This small molecule binds to this protein.
Small molecule (SMILES): CC(C)C[C@H](NC(=O)[C@H](C)NC(=O)[C@H](CCC(N)=O)NC(=O)[C@H](CC1=c2ccccc2=NC1)NC(=O)[C@H](CCCN=C(N)N)NC(=O)[C@@H](N)CO)C(=O)N[C@@H](Cc1ccccc1)C(=O)N[C@H](C=O)CC(=O)O

Binding-site contacts:
Ligand atom O contacts residue LYS70 of chain 1.A at 3.2 Å (salt-bridge).
Ligand atom CD1 contacts residue MET84 of chain 1.A at 3.3 Å (hydrophobic).
Ligand atom CE1 contacts residue MET84 of chain 1.A at 3.4 Å (hydrophobic).
Ligand atom CZ3 contacts residue ILE248 of chain 1.A at 3.9 Å (hydrophobic).
Ligand atom CG contacts residue MET84 of chain 1.A at 3.7 Å (hydrophobic).
Ligand atom CA contacts residue LYS70 of chain 1.A at 3.8 Å.
Ligand atom NE2 contacts residue MET84 of chain 1.A at 3.8 Å.
Ligand atom CZ contacts residue VAL63 of chain 1.A at 3.9 Å (hydrophobic).
Ligand atom NH2 contacts residue VAL63 of chain 1.A at 3.5 Å.
Ligand atom NE1 contacts residue GLN88 of chain 1.A at 3.0 Å (h-bond).
Ligand atom CB contacts residue MET244 of chain 1.A at 3.8 Å (hydrophobic).
Ligand atom CE2 contacts residue LYS70 of chain 1.A at 3.9 Å.
Ligand atom CH2 contacts residue ILE87 of chain 1.A at 3.6 Å (hydrophobic).
Ligand atom CG contacts residue MET244 of chain 1.A at 3.7 Å (hydrophobic).
Ligand atom CH2 contacts residue VAL66 of chain 1.A at 3.8 Å (hydrophobic).
Ligand atom CD2 contacts residue MET244 of chain 1.A at 3.8 Å (hydrophobic).
Ligand atom CZ3 contacts residue VAL66 of chain 1.A at 3.7 Å (hydrophobic).
Ligand atom CD2 contacts residue VAL66 of chain 1.A at 3.6 Å (hydrophobic).
Ligand atom CD1 contacts residue GLN88 of chain 1.A at 3.8 Å.
Ligand atom C contacts residue MET244 of chain 1.A at 3.9 Å (hydrophobic).
Ligand atom N contacts residue GLU243 of chain 1.A at 3.9 Å.
Ligand atom NE1 contacts residue MET84 of chain 1.A at 2.8 Å.
Ligand atom CA contacts residue MET244 of chain 1.A at 3.8 Å (hydrophobic).
Ligand atom CD1 contacts residue MET84 of chain 1.A at 3.5 Å (hydrophobic).
Ligand atom OE1 contacts residue MET84 of chain 1.A at 3.7 Å.
Ligand atom CA contacts residue GLU243 of chain 1.A at 3.1 Å.
Ligand atom CZ3 contacts residue LEU62 of chain 1.A at 3.9 Å (hydrophobic).
Ligand atom CD2 contacts residue MET84 of chain 1.A at 3.6 Å (hydrophobic).
Ligand atom CE2 contacts residue MET84 of chain 1.A at 3.5 Å (hydrophobic).
Ligand atom CZ contacts residue MET84 of chain 1.A at 3.4 Å (hydrophobic).
Ligand atom CD2 contacts residue LYS70 of chain 1.A at 3.5 Å.
Ligand atom NE contacts residue MET244 of chain 1.A at 3.9 Å.
Ligand atom CZ2 contacts residue GLN88 of chain 1.A at 3.4 Å.
Ligand atom OG contacts residue GLU247 of chain 1.A at 3.2 Å (salt-bridge).
Ligand atom CE2 contacts residue GLN88 of chain 1.A at 3.5 Å.
Ligand atom N contacts residue MET244 of chain 1.A at 3.7 Å.
Ligand atom C contacts residue GLU243 of chain 1.A at 3.5 Å.
Ligand atom CZ contacts residue ILE87 of chain 1.A at 3.5 Å (hydrophobic).
Ligand atom CD contacts residue MET244 of chain 1.A at 3.6 Å (hydrophobic).
Ligand atom N contacts residue GLU243 of chain 1.A at 2.9 Å (salt-bridge).

Sequence of chain 1.A:
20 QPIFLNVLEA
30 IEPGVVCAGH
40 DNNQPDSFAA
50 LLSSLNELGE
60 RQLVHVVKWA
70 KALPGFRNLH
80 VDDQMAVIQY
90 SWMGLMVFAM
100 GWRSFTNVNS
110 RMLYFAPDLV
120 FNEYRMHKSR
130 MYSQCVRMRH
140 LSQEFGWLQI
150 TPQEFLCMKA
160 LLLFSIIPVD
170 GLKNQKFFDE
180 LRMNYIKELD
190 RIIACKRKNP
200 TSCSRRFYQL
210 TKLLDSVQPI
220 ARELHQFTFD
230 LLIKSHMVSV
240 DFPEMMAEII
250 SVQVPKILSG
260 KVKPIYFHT